Sequence of chain 1.B:
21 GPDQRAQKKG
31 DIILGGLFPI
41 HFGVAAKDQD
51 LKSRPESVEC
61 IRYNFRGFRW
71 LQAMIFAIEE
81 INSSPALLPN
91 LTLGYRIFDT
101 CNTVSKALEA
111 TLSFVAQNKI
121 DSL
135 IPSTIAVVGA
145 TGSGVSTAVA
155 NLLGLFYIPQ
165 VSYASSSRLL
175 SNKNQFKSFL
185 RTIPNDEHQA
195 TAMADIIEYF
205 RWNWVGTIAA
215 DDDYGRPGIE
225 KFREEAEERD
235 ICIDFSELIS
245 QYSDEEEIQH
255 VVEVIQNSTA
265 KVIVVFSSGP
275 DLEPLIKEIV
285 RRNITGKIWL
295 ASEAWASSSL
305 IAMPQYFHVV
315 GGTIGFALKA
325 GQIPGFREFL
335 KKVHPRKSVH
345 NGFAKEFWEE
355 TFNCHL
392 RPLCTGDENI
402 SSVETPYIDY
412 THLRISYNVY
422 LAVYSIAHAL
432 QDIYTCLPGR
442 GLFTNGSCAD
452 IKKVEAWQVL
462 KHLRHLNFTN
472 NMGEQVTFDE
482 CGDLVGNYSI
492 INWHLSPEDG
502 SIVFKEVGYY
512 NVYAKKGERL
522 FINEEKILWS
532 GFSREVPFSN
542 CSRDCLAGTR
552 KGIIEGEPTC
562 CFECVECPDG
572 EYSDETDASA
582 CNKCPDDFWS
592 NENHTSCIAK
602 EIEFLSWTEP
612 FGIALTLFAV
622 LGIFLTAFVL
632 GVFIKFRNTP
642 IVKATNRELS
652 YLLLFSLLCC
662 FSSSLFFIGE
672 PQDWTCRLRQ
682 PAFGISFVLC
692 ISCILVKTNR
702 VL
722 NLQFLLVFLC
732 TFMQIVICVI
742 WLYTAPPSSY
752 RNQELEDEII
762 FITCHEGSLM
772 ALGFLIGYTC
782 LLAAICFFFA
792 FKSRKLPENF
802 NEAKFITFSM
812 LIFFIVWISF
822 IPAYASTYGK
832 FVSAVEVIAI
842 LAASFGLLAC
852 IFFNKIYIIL

Binding-site contacts:
Ligand atom C10 contacts residue PHE788 of chain 1.B at 4.0 Å (hydrophobic).
Ligand atom C5 contacts residue PHE788 of chain 1.B at 3.7 Å (hydrophobic).
Ligand atom C9 contacts residue PHE788 of chain 1.B at 3.7 Å (hydrophobic).
Ligand atom C27 contacts residue ILE819 of chain 1.B at 4.3 Å (hydrophobic).
Ligand atom C21 contacts residue PHE815 of chain 1.B at 4.0 Å (hydrophobic).
Ligand atom C4 contacts residue PHE788 of chain 1.B at 4.5 Å (hydrophobic).
Ligand atom C1 contacts residue PHE788 of chain 1.B at 3.5 Å (hydrophobic).
Ligand atom O1 contacts residue PHE792 of chain 1.B at 3.1 Å.
Ligand atom C12 contacts residue ALA785 of chain 1.B at 3.6 Å (hydrophobic).
Ligand atom C17 contacts residue PHE815 of chain 1.B at 4.0 Å (hydrophobic).
Ligand atom C8 contacts residue PHE788 of chain 1.B at 4.3 Å (hydrophobic).
Ligand atom C1 contacts residue PHE789 of chain 1.B at 3.9 Å (hydrophobic).
Ligand atom C3 contacts residue PHE788 of chain 1.B at 4.4 Å (hydrophobic).
Ligand atom C11 contacts residue ALA785 of chain 1.B at 4.2 Å (hydrophobic).
Ligand atom C2 contacts residue PHE789 of chain 1.B at 3.5 Å (hydrophobic).
Ligand atom C7 contacts residue PHE788 of chain 1.B at 3.6 Å (hydrophobic).
Ligand atom C6 contacts residue PHE788 of chain 1.B at 3.6 Å (hydrophobic).
Ligand atom C16 contacts residue PHE815 of chain 1.B at 4.4 Å (hydrophobic).
Ligand atom C3 contacts residue PHE792 of chain 1.B at 3.8 Å (hydrophobic).
Ligand atom O1 contacts residue PHE789 of chain 1.B at 4.3 Å.
Ligand atom C20 contacts residue PHE815 of chain 1.B at 4.4 Å (hydrophobic).

The protein below binds the small molecule below.
Small molecule (SMILES): CC(C)CCC[C@@H](C)[C@H]1CC[C@H]2[C@@H]3CC=C4C[C@@H](O)CC[C@]4(C)[C@H]3CC[C@]12C